A small-molecule ligand and the protein it binds are described below.
Small molecule (SMILES): CC(=O)N[C@@H]1[C@@H](O)[C@H](O)[C@@H](CO)O[C@H]1O

Binding-site contacts:
Ligand atom C1 contacts residue ALA116 of chain 1.F at 4.2 Å (hydrophobic).
Ligand atom O5 contacts residue ALA116 of chain 1.F at 3.4 Å.
Ligand atom O6 contacts residue ALA116 of chain 1.F at 3.5 Å.
Ligand atom C1 contacts residue ASN113 of chain 1.F at 1.4 Å.
Ligand atom C7 contacts residue ASN113 of chain 1.F at 3.8 Å.
Ligand atom C2 contacts residue TRP257 of chain 1.F at 3.5 Å (hydrophobic).
Ligand atom N2 contacts residue TRP257 of chain 1.F at 3.9 Å.
Ligand atom O7 contacts residue TRP257 of chain 1.F at 3.5 Å.
Ligand atom O6 contacts residue SER115 of chain 1.F at 3.1 Å (h-bond).
Ligand atom C6 contacts residue ALA116 of chain 1.F at 4.3 Å (hydrophobic).
Ligand atom O5 contacts residue SER115 of chain 1.F at 3.4 Å (h-bond).
Ligand atom C5 contacts residue ALA116 of chain 1.F at 4.5 Å (hydrophobic).
Ligand atom N2 contacts residue ASN113 of chain 1.F at 2.6 Å (h-bond).
Ligand atom C2 contacts residue ASN113 of chain 1.F at 2.0 Å.
Ligand atom C5 contacts residue ASN113 of chain 1.F at 3.5 Å.
Ligand atom C7 contacts residue TRP257 of chain 1.F at 3.8 Å (hydrophobic).
Ligand atom C3 contacts residue ASN113 of chain 1.F at 3.4 Å.
Ligand atom O5 contacts residue TRP257 of chain 1.F at 4.4 Å.
Ligand atom C1 contacts residue TRP257 of chain 1.F at 4.3 Å (hydrophobic).
Ligand atom O3 contacts residue GLU262 of chain 1.F at 4.5 Å.
Ligand atom C6 contacts residue LEU261 of chain 1.F at 4.4 Å (hydrophobic).
Ligand atom O5 contacts residue ASN113 of chain 1.F at 2.3 Å (h-bond).
Ligand atom C4 contacts residue TRP257 of chain 1.F at 4.1 Å (hydrophobic).
Ligand atom C4 contacts residue ASN113 of chain 1.F at 3.8 Å.
Ligand atom O7 contacts residue ASN113 of chain 1.F at 4.4 Å.
Ligand atom C6 contacts residue SER115 of chain 1.F at 4.0 Å.
Ligand atom C5 contacts residue SER115 of chain 1.F at 3.7 Å.
Ligand atom O3 contacts residue ASN113 of chain 1.F at 4.2 Å.
Ligand atom C1 contacts residue SER115 of chain 1.F at 3.6 Å.
Ligand atom O3 contacts residue TRP257 of chain 1.F at 3.5 Å.
Ligand atom C3 contacts residue TRP257 of chain 1.F at 3.9 Å (hydrophobic).

Sequence of chain 1.F:
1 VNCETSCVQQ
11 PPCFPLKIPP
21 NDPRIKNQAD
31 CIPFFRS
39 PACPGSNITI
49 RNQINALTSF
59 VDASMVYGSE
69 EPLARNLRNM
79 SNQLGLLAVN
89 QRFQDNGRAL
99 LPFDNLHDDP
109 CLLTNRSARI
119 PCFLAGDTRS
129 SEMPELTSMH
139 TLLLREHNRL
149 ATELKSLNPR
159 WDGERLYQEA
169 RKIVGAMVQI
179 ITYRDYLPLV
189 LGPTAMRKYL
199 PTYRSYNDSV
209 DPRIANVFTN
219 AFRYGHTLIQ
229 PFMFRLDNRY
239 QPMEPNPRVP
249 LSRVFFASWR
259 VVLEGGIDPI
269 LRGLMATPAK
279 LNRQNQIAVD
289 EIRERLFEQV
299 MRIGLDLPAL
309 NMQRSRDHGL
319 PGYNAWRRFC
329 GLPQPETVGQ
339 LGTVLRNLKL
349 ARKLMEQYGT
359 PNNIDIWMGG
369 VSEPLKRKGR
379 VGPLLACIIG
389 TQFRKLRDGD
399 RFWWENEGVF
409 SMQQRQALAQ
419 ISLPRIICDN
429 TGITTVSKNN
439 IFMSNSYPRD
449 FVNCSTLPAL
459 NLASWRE